Sequence of chain 1.B:
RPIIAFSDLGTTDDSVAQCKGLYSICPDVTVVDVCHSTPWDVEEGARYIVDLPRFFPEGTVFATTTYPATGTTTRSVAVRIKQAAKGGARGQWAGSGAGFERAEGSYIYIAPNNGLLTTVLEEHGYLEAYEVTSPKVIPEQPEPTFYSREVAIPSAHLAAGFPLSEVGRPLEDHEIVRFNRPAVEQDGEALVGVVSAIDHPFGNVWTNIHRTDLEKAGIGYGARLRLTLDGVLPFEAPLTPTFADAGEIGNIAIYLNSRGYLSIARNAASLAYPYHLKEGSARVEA

A protein and the small-molecule ligand that binds it are described below.
Small molecule (SMILES): Nc1ncnc2c1ncn2[C@@H]1O[C@H](CF)[C@@H](O)[C@H]1O

Binding-site contacts:
Ligand atom C5' contacts residue MET1 of chain 1.E at 3.5 Å (hydrophobic).
Ligand atom N1 contacts residue ARG277 of chain 1.B at 3.4 Å (salt-bridge).
Ligand atom C6 contacts residue ARG277 of chain 1.B at 3.6 Å.
Ligand atom N3 contacts residue TRP50 of chain 1.A at 3.4 Å (h-bond).
Ligand atom O2' contacts residue TRP50 of chain 1.A at 3.5 Å (h-bond).
Ligand atom C3' contacts residue ASP16 of chain 1.A at 3.5 Å.
Ligand atom O3' contacts residue ASP16 of chain 1.A at 2.7 Å (salt-bridge).
Ligand atom C6 contacts residue TRP50 of chain 1.A at 3.5 Å (hydrophobic).
Ligand atom C2' contacts residue ASP16 of chain 1.A at 3.5 Å.
Ligand atom C4 contacts residue TRP50 of chain 1.A at 3.3 Å (hydrophobic).
Ligand atom N7 contacts residue ASN215 of chain 1.B at 3.3 Å (h-bond).
Ligand atom N1 contacts residue PHE254 of chain 1.B at 3.3 Å.
Ligand atom O2' contacts residue TYR77 of chain 1.A at 3.1 Å (h-bond).
Ligand atom N7 contacts residue PHE213 of chain 1.B at 3.5 Å.
Ligand atom F19 contacts residue SER158 of chain 1.A at 2.9 Å.
Ligand atom C5' contacts residue THR155 of chain 1.A at 3.2 Å.
Ligand atom N6 contacts residue ARG277 of chain 1.B at 2.9 Å (salt-bridge).
Ligand atom F19 contacts residue TYR157 of chain 1.A at 3.5 Å.
Ligand atom O3' contacts residue SER158 of chain 1.A at 2.7 Å (h-bond).
Ligand atom C2 contacts residue PRO78 of chain 1.A at 3.5 Å (hydrophobic).
Ligand atom C8 contacts residue PHE213 of chain 1.B at 3.6 Å (hydrophobic).
Ligand atom N6 contacts residue ASN215 of chain 1.B at 2.9 Å (h-bond).
Ligand atom N3 contacts residue PRO78 of chain 1.A at 3.5 Å.
Ligand atom C6 contacts residue PHE254 of chain 1.B at 3.5 Å (hydrophobic).
Ligand atom C1' contacts residue TYR77 of chain 1.A at 3.3 Å (hydrophobic).
Ligand atom N6 contacts residue PHE254 of chain 1.B at 3.4 Å.
Ligand atom C5 contacts residue PHE254 of chain 1.B at 3.6 Å (hydrophobic).
Ligand atom C5' contacts residue PHE156 of chain 1.A at 3.6 Å (hydrophobic).
Ligand atom C5 contacts residue TRP50 of chain 1.A at 3.5 Å (hydrophobic).
Ligand atom N9 contacts residue TRP50 of chain 1.A at 3.5 Å (h-bond).
Ligand atom F19 contacts residue PHE156 of chain 1.A at 3.5 Å.
Ligand atom C2 contacts residue ALA279 of chain 1.B at 3.5 Å (hydrophobic).
Ligand atom N1 contacts residue ALA279 of chain 1.B at 3.0 Å (h-bond).
Ligand atom C4' contacts residue TYR77 of chain 1.A at 3.5 Å (hydrophobic).
Ligand atom O2' contacts residue THR76 of chain 1.A at 3.6 Å (h-bond).
Ligand atom O4' contacts residue THR80 of chain 1.A at 3.5 Å.
Ligand atom O4' contacts residue TYR77 of chain 1.A at 3.5 Å (h-bond).
Ligand atom O2' contacts residue ASP16 of chain 1.A at 2.7 Å (salt-bridge).
Ligand atom C8 contacts residue MET1 of chain 1.E at 3.6 Å (hydrophobic).
Ligand atom O3' contacts residue TYR77 of chain 1.A at 3.4 Å (h-bond).

Sequence of chain 1.A:
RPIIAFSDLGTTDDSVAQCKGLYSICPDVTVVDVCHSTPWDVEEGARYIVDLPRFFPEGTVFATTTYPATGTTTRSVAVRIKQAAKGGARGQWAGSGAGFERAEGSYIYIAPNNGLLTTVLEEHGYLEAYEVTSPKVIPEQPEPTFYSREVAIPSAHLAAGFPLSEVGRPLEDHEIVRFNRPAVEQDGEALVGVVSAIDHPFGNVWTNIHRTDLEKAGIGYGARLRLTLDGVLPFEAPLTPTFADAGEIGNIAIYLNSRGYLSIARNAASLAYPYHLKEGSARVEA